Binding-site contacts:
Ligand atom N20 contacts residue GLY55 of chain 1.A at 3.7 Å.
Ligand atom O5 contacts residue LEU72 of chain 3.A at 3.9 Å.
Ligand atom C16 contacts residue HIS53 of chain 1.A at 3.4 Å.
Ligand atom C2 contacts residue TYR54 of chain 1.A at 3.8 Å (hydrophobic).
Ligand atom N11 contacts residue HIS53 of chain 1.A at 3.8 Å.
Ligand atom C23 contacts residue PRO106 of chain 3.A at 3.5 Å (hydrophobic).
Ligand atom N11 contacts residue VAL52 of chain 1.A at 3.7 Å.
Ligand atom O5 contacts residue ASN71 of chain 3.A at 3.8 Å.
Ligand atom C23 contacts residue PRO104 of chain 3.A at 3.8 Å (hydrophobic).
Ligand atom N20 contacts residue ILE105 of chain 3.A at 3.6 Å.
Ligand atom C12 contacts residue HIS53 of chain 1.A at 3.4 Å.
Ligand atom N11 contacts residue TYR54 of chain 1.A at 3.8 Å.
Ligand atom N1 contacts residue GLU74 of chain 3.A at 2.8 Å (salt-bridge).
Ligand atom O5 contacts residue TYR54 of chain 1.A at 3.6 Å.
Ligand atom N7 contacts residue TYR54 of chain 1.A at 3.1 Å (h-bond).
Ligand atom C14 contacts residue LEU19 of chain 3.A at 3.8 Å (hydrophobic).
Ligand atom C21 contacts residue GLY55 of chain 1.A at 3.7 Å.
Ligand atom O5 contacts residue LEU73 of chain 3.A at 3.5 Å.
Ligand atom C17 contacts residue HIS53 of chain 1.A at 3.0 Å.
Ligand atom C10 contacts residue TYR54 of chain 1.A at 3.7 Å (hydrophobic).
Ligand atom N3 contacts residue TYR54 of chain 1.A at 3.5 Å.
Ligand atom C21 contacts residue PRO104 of chain 3.A at 3.6 Å (hydrophobic).
Ligand atom N1 contacts residue THR51 of chain 1.A at 3.5 Å.
Ligand atom C17 contacts residue TYR54 of chain 1.A at 3.9 Å (hydrophobic).
Ligand atom N3 contacts residue GLU74 of chain 3.A at 3.4 Å (salt-bridge).
Ligand atom N9 contacts residue HIS53 of chain 1.A at 3.5 Å (h-bond).
Ligand atom N8 contacts residue HIS53 of chain 1.A at 3.9 Å.
Ligand atom C21 contacts residue ILE105 of chain 3.A at 3.3 Å (hydrophobic).
Ligand atom C6 contacts residue TYR54 of chain 1.A at 3.2 Å (hydrophobic).
Ligand atom N8 contacts residue TYR54 of chain 1.A at 3.6 Å.
Ligand atom N9 contacts residue TYR54 of chain 1.A at 3.8 Å.
Ligand atom C13 contacts residue HIS53 of chain 1.A at 3.9 Å.
Ligand atom C4 contacts residue TYR54 of chain 1.A at 3.3 Å (hydrophobic).
Ligand atom O19 contacts residue PRO104 of chain 3.A at 3.1 Å (h-bond).
Ligand atom O5 contacts residue LYS100 of chain 3.A at 3.7 Å.
Ligand atom N1 contacts residue VAL52 of chain 1.A at 3.2 Å (h-bond).
Ligand atom N20 contacts residue HIS53 of chain 1.A at 3.6 Å.
Ligand atom C18 contacts residue HIS53 of chain 1.A at 3.8 Å.
Ligand atom C18 contacts residue PRO104 of chain 3.A at 3.7 Å (hydrophobic).
Ligand atom C13 contacts residue ALA18 of chain 3.A at 3.7 Å (hydrophobic).

Sequence of chain 1.A:
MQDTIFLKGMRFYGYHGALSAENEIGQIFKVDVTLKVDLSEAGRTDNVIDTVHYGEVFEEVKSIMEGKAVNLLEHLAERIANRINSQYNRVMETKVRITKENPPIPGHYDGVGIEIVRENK

Sequence of chain 3.A:
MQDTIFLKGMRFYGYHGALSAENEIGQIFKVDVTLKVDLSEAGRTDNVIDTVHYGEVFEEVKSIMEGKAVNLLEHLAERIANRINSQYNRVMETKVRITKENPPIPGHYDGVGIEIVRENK

The protein below binds the small molecule below.
Small molecule (SMILES): Nc1nc(O)c2nn(-c3cccc(C(=O)NCc4cc(Cl)cc(Cl)c4)c3)nc2n1